Sequence of chain 1.A:
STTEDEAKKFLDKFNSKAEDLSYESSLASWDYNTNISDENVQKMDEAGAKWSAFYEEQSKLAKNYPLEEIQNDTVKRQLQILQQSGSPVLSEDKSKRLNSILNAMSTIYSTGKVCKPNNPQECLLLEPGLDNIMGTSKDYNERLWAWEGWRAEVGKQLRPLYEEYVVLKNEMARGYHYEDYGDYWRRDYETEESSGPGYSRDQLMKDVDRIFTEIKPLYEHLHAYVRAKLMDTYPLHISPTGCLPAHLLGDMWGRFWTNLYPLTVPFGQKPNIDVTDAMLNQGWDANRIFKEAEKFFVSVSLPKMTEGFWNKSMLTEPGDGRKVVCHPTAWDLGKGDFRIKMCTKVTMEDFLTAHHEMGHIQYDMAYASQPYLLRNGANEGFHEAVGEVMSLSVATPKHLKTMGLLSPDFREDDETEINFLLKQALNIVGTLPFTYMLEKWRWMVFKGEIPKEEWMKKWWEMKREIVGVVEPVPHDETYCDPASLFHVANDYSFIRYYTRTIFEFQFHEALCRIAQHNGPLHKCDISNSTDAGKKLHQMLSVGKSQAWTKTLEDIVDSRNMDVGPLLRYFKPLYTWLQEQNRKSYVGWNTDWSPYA

The small molecule below binds the protein below.
Small molecule (SMILES): CC(=O)N[C@@H]1[C@@H](O)[C@H](O)[C@@H](CO)O[C@H]1O

Binding-site contacts:
Ligand atom C5 contacts residue ASN72 of chain 1.A at 3.7 Å.
Ligand atom C4 contacts residue ASN72 of chain 1.A at 4.2 Å.
Ligand atom O7 contacts residue ASN72 of chain 1.A at 3.6 Å.
Ligand atom C6 contacts residue LYS8 of chain 1.A at 3.5 Å.
Ligand atom C2 contacts residue ASN72 of chain 1.A at 2.5 Å.
Ligand atom O6 contacts residue THR74 of chain 1.A at 4.4 Å.
Ligand atom C1 contacts residue ASN72 of chain 1.A at 1.4 Å.
Ligand atom C7 contacts residue ASN72 of chain 1.A at 3.5 Å.
Ligand atom C5 contacts residue LYS8 of chain 1.A at 4.3 Å.
Ligand atom C8 contacts residue ASN72 of chain 1.A at 4.0 Å.
Ligand atom O6 contacts residue LYS8 of chain 1.A at 3.0 Å (salt-bridge).
Ligand atom O5 contacts residue ASN72 of chain 1.A at 2.4 Å (h-bond).
Ligand atom O5 contacts residue LYS8 of chain 1.A at 4.2 Å.
Ligand atom N2 contacts residue ASN72 of chain 1.A at 2.9 Å (h-bond).
Ligand atom C3 contacts residue ASN72 of chain 1.A at 3.8 Å.
Ligand atom O5 contacts residue THR74 of chain 1.A at 3.5 Å (h-bond).
Ligand atom C1 contacts residue THR74 of chain 1.A at 3.4 Å.
Ligand atom C5 contacts residue THR74 of chain 1.A at 3.9 Å.